Binding-site contacts:
Ligand atom C3 contacts residue VAL24 of chain 2.B at 4.0 Å (hydrophobic).
Ligand atom O2 contacts residue UDP1 of chain 2.J at 2.5 Å (h-bond).
Ligand atom O4 contacts residue GLY23 of chain 2.B at 2.7 Å (h-bond).
Ligand atom O2 contacts residue ARG182 of chain 2.B at 4.2 Å.
Ligand atom C4 contacts residue UDP1 of chain 2.J at 3.7 Å.
Ligand atom O4 contacts residue GLY22 of chain 2.B at 3.8 Å.
Ligand atom O2 contacts residue TYR21 of chain 2.B at 3.8 Å.
Ligand atom C5 contacts residue VAL24 of chain 2.B at 4.3 Å (hydrophobic).
Ligand atom C3 contacts residue UDP1 of chain 2.J at 3.4 Å.
Ligand atom C3 contacts residue TYR21 of chain 2.B at 4.5 Å (hydrophobic).
Ligand atom C5 contacts residue GLU25 of chain 2.B at 3.8 Å.
Ligand atom O4 contacts residue VAL24 of chain 2.B at 3.9 Å.
Ligand atom C5 contacts residue GLY23 of chain 2.B at 3.8 Å.
Ligand atom O5 contacts residue TYR21 of chain 2.B at 3.3 Å.
Ligand atom O4 contacts residue TYR21 of chain 2.B at 3.8 Å.
Ligand atom O4 contacts residue ASP210 of chain 2.B at 3.9 Å.
Ligand atom O2 contacts residue TYR21 of chain 2.B at 2.3 Å (h-bond).
Ligand atom O6 contacts residue TRP13 of chain 2.B at 4.0 Å.
Ligand atom O1 contacts residue TRP13 of chain 2.B at 3.9 Å.
Ligand atom C4 contacts residue VAL24 of chain 2.B at 3.6 Å (hydrophobic).
Ligand atom C6 contacts residue VAL24 of chain 2.B at 4.0 Å (hydrophobic).
Ligand atom O6 contacts residue ARG182 of chain 2.B at 4.4 Å.
Ligand atom C2 contacts residue ARG182 of chain 2.B at 3.8 Å.
Ligand atom C4 contacts residue GLY23 of chain 2.B at 3.4 Å.
Ligand atom C5 contacts residue GLY22 of chain 2.B at 4.3 Å.
Ligand atom C1 contacts residue TYR21 of chain 2.B at 4.0 Å (hydrophobic).
Ligand atom C4 contacts residue GLU25 of chain 2.B at 4.5 Å.
Ligand atom C6 contacts residue GLU25 of chain 2.B at 3.3 Å.
Ligand atom O6 contacts residue GLU25 of chain 2.B at 3.1 Å (salt-bridge).
Ligand atom C5 contacts residue TYR21 of chain 2.B at 4.1 Å (hydrophobic).
Ligand atom C2 contacts residue TYR21 of chain 2.B at 3.6 Å (hydrophobic).
Ligand atom C5 contacts residue ARG182 of chain 2.B at 4.3 Å.
Ligand atom O4 contacts residue ARG182 of chain 2.B at 3.9 Å.
Ligand atom O4 contacts residue TYR21 of chain 2.B at 4.3 Å.
Ligand atom C2 contacts residue UDP1 of chain 2.J at 3.7 Å.
Ligand atom O3 contacts residue VAL24 of chain 2.B at 3.2 Å.
Ligand atom O6 contacts residue GLU186 of chain 2.B at 3.7 Å.
Ligand atom O2 contacts residue ARG182 of chain 2.B at 2.7 Å (salt-bridge).
Ligand atom O4 contacts residue UDP1 of chain 2.J at 3.0 Å (h-bond).

A small-molecule ligand and the protein it binds are described below.
Small molecule (SMILES): OC[C@H]1O[C@@]2(CO[C@@]3(O[C@H](CO)[C@@H](O)[C@H](O)[C@H]3O)O2)[C@@H](O)[C@@H]1O

Sequence of chain 2.B:
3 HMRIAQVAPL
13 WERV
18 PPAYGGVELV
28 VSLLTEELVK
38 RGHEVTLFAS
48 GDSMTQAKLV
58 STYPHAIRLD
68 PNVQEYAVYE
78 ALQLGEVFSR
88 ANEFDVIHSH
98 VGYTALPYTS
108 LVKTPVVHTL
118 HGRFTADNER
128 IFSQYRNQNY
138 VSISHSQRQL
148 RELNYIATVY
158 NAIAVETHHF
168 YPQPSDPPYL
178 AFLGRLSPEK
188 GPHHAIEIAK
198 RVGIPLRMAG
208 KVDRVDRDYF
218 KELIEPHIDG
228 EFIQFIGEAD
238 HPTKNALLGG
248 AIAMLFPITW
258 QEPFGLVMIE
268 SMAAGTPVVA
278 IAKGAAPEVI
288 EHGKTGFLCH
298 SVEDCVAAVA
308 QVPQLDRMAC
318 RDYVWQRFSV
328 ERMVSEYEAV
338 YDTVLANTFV